Binding-site contacts:
Ligand atom C22 contacts residue PRO29 of chain 1.B at 3.7 Å (hydrophobic).
Ligand atom C21 contacts residue VAL93 of chain 1.B at 3.7 Å (hydrophobic).
Ligand atom O3 contacts residue VAL93 of chain 1.B at 3.9 Å.
Ligand atom C18 contacts residue ASN87 of chain 1.B at 4.0 Å.
Ligand atom O1 contacts residue VAL93 of chain 1.B at 4.0 Å.
Ligand atom C4 contacts residue VAL93 of chain 1.B at 3.8 Å (hydrophobic).
Ligand atom C3 contacts residue LEU39 of chain 1.B at 4.0 Å (hydrophobic).
Ligand atom N contacts residue VAL93 of chain 1.B at 3.9 Å.
Ligand atom C9 contacts residue LEU41 of chain 1.B at 3.6 Å (hydrophobic).
Ligand atom C11 contacts residue HIS91 of chain 1.B at 3.9 Å.
Ligand atom C12 contacts residue LEU41 of chain 1.B at 3.8 Å (hydrophobic).
Ligand atom C7 contacts residue LEU41 of chain 1.B at 3.9 Å (hydrophobic).
Ligand atom C6 contacts residue ASN87 of chain 1.B at 3.8 Å.
Ligand atom C22 contacts residue VAL34 of chain 1.B at 3.7 Å (hydrophobic).
Ligand atom C23 contacts residue PRO29 of chain 1.B at 3.5 Å (hydrophobic).
Ligand atom C5 contacts residue ASN87 of chain 1.B at 3.6 Å.
Ligand atom C19 contacts residue ASN87 of chain 1.B at 4.1 Å.
Ligand atom C23 contacts residue VAL34 of chain 1.B at 4.0 Å (hydrophobic).
Ligand atom C7 contacts residue HIS91 of chain 1.B at 3.7 Å.
Ligand atom C5 contacts residue VAL93 of chain 1.B at 3.9 Å (hydrophobic).
Ligand atom C2 contacts residue LEU39 of chain 1.B at 3.7 Å (hydrophobic).
Ligand atom C20 contacts residue LEU41 of chain 1.B at 4.0 Å (hydrophobic).
Ligand atom C11 contacts residue LEU41 of chain 1.B at 3.8 Å (hydrophobic).
Ligand atom C1 contacts residue PRO29 of chain 1.B at 4.0 Å (hydrophobic).
Ligand atom C contacts residue TRP28 of chain 1.B at 3.7 Å (hydrophobic).
Ligand atom C21 contacts residue VAL34 of chain 1.B at 3.7 Å (hydrophobic).
Ligand atom N contacts residue ASN87 of chain 1.B at 3.0 Å (h-bond).
Ligand atom O3 contacts residue VAL34 of chain 1.B at 3.5 Å.
Ligand atom C6 contacts residue LEU41 of chain 1.B at 3.8 Å (hydrophobic).
Ligand atom C20 contacts residue HIS91 of chain 1.B at 3.5 Å.
Ligand atom C18 contacts residue HIS91 of chain 1.B at 3.5 Å.
Ligand atom C7 contacts residue ASN87 of chain 1.B at 3.8 Å.
Ligand atom C22 contacts residue PHE30 of chain 1.B at 3.5 Å (hydrophobic).
Ligand atom N contacts residue LEU41 of chain 1.B at 4.0 Å.
Ligand atom C8 contacts residue LEU41 of chain 1.B at 3.7 Å (hydrophobic).
Ligand atom O contacts residue PRO29 of chain 1.B at 3.6 Å.
Ligand atom C23 contacts residue VAL93 of chain 1.B at 4.0 Å (hydrophobic).
Ligand atom C18 contacts residue LEU41 of chain 1.B at 4.1 Å (hydrophobic).
Ligand atom O1 contacts residue ASN87 of chain 1.B at 2.8 Å (h-bond).
Ligand atom C20 contacts residue ASN87 of chain 1.B at 3.1 Å.

A small-molecule ligand and the protein it binds are described below.
Small molecule (SMILES): COc1cc(OC)c2c(=O)[nH]c(-c3cc(C)c(OCCN4CCCC4)c(C)c3)nc2c1

Sequence of chain 1.B:
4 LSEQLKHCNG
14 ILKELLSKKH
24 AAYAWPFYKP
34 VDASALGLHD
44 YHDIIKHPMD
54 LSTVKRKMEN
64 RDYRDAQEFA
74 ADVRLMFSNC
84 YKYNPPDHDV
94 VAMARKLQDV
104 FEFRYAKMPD